This small molecule binds to this protein.
Small molecule (SMILES): C=CC(=O)N1CCCN(c2cc(NCCC(=O)O)nc(-c3ccccn3)n2)CC1

Sequence of chain 2.A:
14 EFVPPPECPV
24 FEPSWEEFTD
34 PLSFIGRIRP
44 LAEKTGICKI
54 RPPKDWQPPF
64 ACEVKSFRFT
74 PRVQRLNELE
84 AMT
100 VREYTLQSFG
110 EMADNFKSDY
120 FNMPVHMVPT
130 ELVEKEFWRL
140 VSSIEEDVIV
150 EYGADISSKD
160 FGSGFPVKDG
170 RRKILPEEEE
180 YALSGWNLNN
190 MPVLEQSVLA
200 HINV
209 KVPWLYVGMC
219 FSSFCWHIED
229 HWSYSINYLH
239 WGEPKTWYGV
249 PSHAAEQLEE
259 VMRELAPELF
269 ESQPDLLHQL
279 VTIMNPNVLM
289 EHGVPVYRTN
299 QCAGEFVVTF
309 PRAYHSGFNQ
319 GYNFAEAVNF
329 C

Binding-site contacts:
Ligand atom C11 contacts residue ALA153 of chain 2.A at 3.6 Å (hydrophobic).
Ligand atom O18 contacts residue CYS223 of chain 2.A at 3.0 Å (h-bond).
Ligand atom N28 contacts residue GLU227 of chain 2.A at 3.5 Å (salt-bridge).
Ligand atom C02 contacts residue LYS243 of chain 2.A at 3.6 Å.
Ligand atom C27 contacts residue MN1 of chain 2.C at 3.3 Å.
Ligand atom O03 contacts residue ALA323 of chain 2.A at 3.9 Å.
Ligand atom C17 contacts residue HIS225 of chain 2.A at 3.3 Å.
Ligand atom C19 contacts residue ARG75 of chain 2.A at 3.6 Å.
Ligand atom C11 contacts residue TYR214 of chain 2.A at 3.9 Å (hydrophobic).
Ligand atom O03 contacts residue TYR151 of chain 2.A at 3.7 Å.
Ligand atom N10 contacts residue TYR214 of chain 2.A at 3.8 Å.
Ligand atom O01 contacts residue TYR151 of chain 2.A at 2.3 Å (h-bond).
Ligand atom C20 contacts residue ASP154 of chain 2.A at 3.2 Å.
Ligand atom C23 contacts residue HIS225 of chain 2.A at 3.8 Å.
Ligand atom C22 contacts residue MN1 of chain 2.C at 3.1 Å.
Ligand atom C02 contacts residue TYR151 of chain 2.A at 3.4 Å (hydrophobic).
Ligand atom O01 contacts residue LYS243 of chain 2.A at 3.6 Å (salt-bridge).
Ligand atom C27 contacts residue HIS225 of chain 2.A at 3.8 Å.
Ligand atom N06 contacts residue MN1 of chain 2.C at 3.4 Å.
Ligand atom N29 contacts residue MN1 of chain 2.C at 2.3 Å.
Ligand atom C20 contacts residue ARG75 of chain 2.A at 3.4 Å.
Ligand atom C12 contacts residue PHE222 of chain 2.A at 3.6 Å (hydrophobic).
Ligand atom O18 contacts residue PHE222 of chain 2.A at 3.3 Å.
Ligand atom C22 contacts residue HIS225 of chain 2.A at 3.8 Å.
Ligand atom C08 contacts residue TYR214 of chain 2.A at 3.5 Å (hydrophobic).
Ligand atom N28 contacts residue MN1 of chain 2.C at 2.4 Å.
Ligand atom O01 contacts residue PHE222 of chain 2.A at 3.8 Å.
Ligand atom O03 contacts residue LYS243 of chain 2.A at 2.9 Å (salt-bridge).
Ligand atom N28 contacts residue HIS225 of chain 2.A at 3.4 Å (h-bond).
Ligand atom N29 contacts residue HIS225 of chain 2.A at 3.2 Å (h-bond).
Ligand atom C23 contacts residue MN1 of chain 2.C at 3.1 Å.
Ligand atom C09 contacts residue TYR214 of chain 2.A at 3.8 Å (hydrophobic).
Ligand atom N10 contacts residue ASP154 of chain 2.A at 3.7 Å.
Ligand atom C12 contacts residue SER221 of chain 2.A at 3.5 Å.
Ligand atom O01 contacts residue TYR214 of chain 2.A at 3.6 Å.
Ligand atom C27 contacts residue GLU227 of chain 2.A at 3.7 Å.
Ligand atom C02 contacts residue TYR214 of chain 2.A at 3.6 Å (hydrophobic).
Ligand atom C05 contacts residue PHE222 of chain 2.A at 3.4 Å (hydrophobic).
Ligand atom C07 contacts residue MN1 of chain 2.C at 3.2 Å.
Ligand atom O03 contacts residue TYR214 of chain 2.A at 3.8 Å.